Binding-site contacts:
Ligand atom O contacts residue NA1 of chain 1.U at 2.9 Å (h-bond).
Ligand atom C contacts residue GLU217 of chain 1.C at 3.7 Å.
Ligand atom C contacts residue NA1 of chain 1.U at 4.0 Å.
Ligand atom N contacts residue ASP189 of chain 1.C at 3.6 Å (salt-bridge).
Ligand atom CD contacts residue TRP223 of chain 1.C at 3.6 Å (hydrophobic).
Ligand atom CD contacts residue PHE130 of chain 1.C at 4.1 Å (hydrophobic).
Ligand atom CB contacts residue GLU217 of chain 1.C at 4.1 Å.
Ligand atom O contacts residue GLU217 of chain 1.C at 3.2 Å (salt-bridge).
Ligand atom CA contacts residue GLU217 of chain 1.C at 3.7 Å.
Ligand atom CG contacts residue GLU217 of chain 1.C at 3.5 Å.
Ligand atom OE1 contacts residue PHE130 of chain 1.C at 3.4 Å.
Ligand atom N contacts residue GLU217 of chain 1.C at 2.8 Å (salt-bridge).
Ligand atom N contacts residue NA1 of chain 1.U at 4.0 Å.
Ligand atom N contacts residue ASP191 of chain 1.C at 4.1 Å.
Ligand atom O contacts residue ASP216 of chain 1.C at 3.4 Å (salt-bridge).
Ligand atom CG contacts residue TRP223 of chain 1.C at 4.1 Å (hydrophobic).
Ligand atom OE2 contacts residue TRP223 of chain 1.C at 2.8 Å (h-bond).
Ligand atom N contacts residue ASP216 of chain 1.C at 2.8 Å (salt-bridge).
Ligand atom C contacts residue ASP216 of chain 1.C at 4.0 Å.
Ligand atom OE2 contacts residue LYS222 of chain 1.C at 3.7 Å.
Ligand atom CB contacts residue PHE130 of chain 1.C at 4.0 Å (hydrophobic).
Ligand atom CA contacts residue ASP216 of chain 1.C at 3.9 Å.
Ligand atom O contacts residue EDO1 of chain 1.V at 3.7 Å.

Sequence of chain 1.C:
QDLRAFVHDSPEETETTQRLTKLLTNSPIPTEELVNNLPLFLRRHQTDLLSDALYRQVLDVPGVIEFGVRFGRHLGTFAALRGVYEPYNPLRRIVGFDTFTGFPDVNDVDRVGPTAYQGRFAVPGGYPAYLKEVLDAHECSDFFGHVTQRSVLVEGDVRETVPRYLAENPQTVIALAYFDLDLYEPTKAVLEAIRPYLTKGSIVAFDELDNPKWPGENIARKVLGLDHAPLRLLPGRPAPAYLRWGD

A small-molecule ligand and the protein it binds are described below.
Small molecule (SMILES): N[C@@H](CCC(=O)O)C(=O)O